Sequence of chain 1.A:
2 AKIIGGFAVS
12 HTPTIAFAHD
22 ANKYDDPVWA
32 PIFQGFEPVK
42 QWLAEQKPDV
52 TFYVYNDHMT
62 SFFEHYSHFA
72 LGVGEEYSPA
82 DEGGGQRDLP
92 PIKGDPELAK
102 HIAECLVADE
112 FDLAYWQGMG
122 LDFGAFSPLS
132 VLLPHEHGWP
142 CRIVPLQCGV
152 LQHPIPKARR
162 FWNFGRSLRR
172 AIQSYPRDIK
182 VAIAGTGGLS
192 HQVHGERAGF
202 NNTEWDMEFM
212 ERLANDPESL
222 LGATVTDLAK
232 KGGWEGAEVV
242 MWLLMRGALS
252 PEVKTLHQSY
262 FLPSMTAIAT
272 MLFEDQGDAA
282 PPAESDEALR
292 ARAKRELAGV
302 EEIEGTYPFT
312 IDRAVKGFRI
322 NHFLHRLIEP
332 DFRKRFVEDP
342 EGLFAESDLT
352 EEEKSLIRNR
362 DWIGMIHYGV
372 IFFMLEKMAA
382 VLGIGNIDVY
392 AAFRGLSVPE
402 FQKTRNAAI

Binding-site contacts:
Ligand atom CAJ contacts residue THR267 of chain 1.B at 3.6 Å.
Ligand atom OAE contacts residue PRO14 of chain 1.B at 4.0 Å.
Ligand atom CAF contacts residue PRO14 of chain 1.B at 3.6 Å (hydrophobic).
Ligand atom OAB contacts residue MET266 of chain 1.B at 3.6 Å.
Ligand atom CAH contacts residue ASN387 of chain 1.A at 3.8 Å.
Ligand atom OAC contacts residue PHE124 of chain 1.B at 3.6 Å.
Ligand atom OAD contacts residue HIS192 of chain 1.B at 3.4 Å.
Ligand atom CAF contacts residue GLU377 of chain 1.A at 3.1 Å.
Ligand atom CAK contacts residue THR13 of chain 1.B at 4.1 Å.
Ligand atom CAJ contacts residue VAL194 of chain 1.B at 4.0 Å (hydrophobic).
Ligand atom CAF contacts residue ASN387 of chain 1.A at 3.6 Å.
Ligand atom OAE contacts residue PHE374 of chain 1.A at 4.0 Å.
Ligand atom CAL contacts residue PRO14 of chain 1.B at 3.5 Å (hydrophobic).
Ligand atom OAB contacts residue THR15 of chain 1.B at 3.8 Å.
Ligand atom CAG contacts residue VAL194 of chain 1.B at 3.9 Å (hydrophobic).
Ligand atom CAG contacts residue PRO14 of chain 1.B at 4.1 Å (hydrophobic).
Ligand atom CAK contacts residue ASN387 of chain 1.A at 4.1 Å.
Ligand atom CAG contacts residue TYR391 of chain 1.A at 4.2 Å (hydrophobic).
Ligand atom CAF contacts residue TYR391 of chain 1.A at 3.6 Å (hydrophobic).
Ligand atom CAJ contacts residue THR13 of chain 1.B at 3.7 Å.
Ligand atom CAI contacts residue PRO14 of chain 1.B at 3.5 Å (hydrophobic).
Ligand atom CAG contacts residue THR13 of chain 1.B at 3.5 Å.
Ligand atom CAK contacts residue TYR391 of chain 1.A at 3.3 Å (hydrophobic).
Ligand atom OAC contacts residue PHE373 of chain 1.A at 4.0 Å.
Ligand atom CAK contacts residue VAL194 of chain 1.B at 4.2 Å (hydrophobic).
Ligand atom OAD contacts residue THR267 of chain 1.B at 2.8 Å (h-bond).
Ligand atom CAG contacts residue THR267 of chain 1.B at 3.5 Å.
Ligand atom OAC contacts residue PHE374 of chain 1.A at 3.7 Å.
Ligand atom OAE contacts residue PHE124 of chain 1.B at 4.0 Å.
Ligand atom CAK contacts residue PRO14 of chain 1.B at 4.1 Å (hydrophobic).
Ligand atom OAC contacts residue GLU377 of chain 1.A at 2.5 Å (salt-bridge).
Ligand atom CAJ contacts residue PRO14 of chain 1.B at 3.8 Å (hydrophobic).
Ligand atom OAD contacts residue THR13 of chain 1.B at 3.6 Å.
Ligand atom OAA contacts residue TYR391 of chain 1.A at 2.6 Å (h-bond).
Ligand atom CAH contacts residue THR15 of chain 1.B at 4.2 Å.
Ligand atom CAH contacts residue TYR391 of chain 1.A at 3.0 Å (hydrophobic).
Ligand atom OAB contacts residue TYR391 of chain 1.A at 3.8 Å.
Ligand atom OAC contacts residue PRO14 of chain 1.B at 3.9 Å.
Ligand atom OAA contacts residue ASN387 of chain 1.A at 2.8 Å (h-bond).
Ligand atom CAI contacts residue GLU377 of chain 1.A at 3.2 Å.

The small molecule below binds the protein below.
Small molecule (SMILES): O=C(O)c1cc(O)c(O)c(O)c1

Sequence of chain 1.B:
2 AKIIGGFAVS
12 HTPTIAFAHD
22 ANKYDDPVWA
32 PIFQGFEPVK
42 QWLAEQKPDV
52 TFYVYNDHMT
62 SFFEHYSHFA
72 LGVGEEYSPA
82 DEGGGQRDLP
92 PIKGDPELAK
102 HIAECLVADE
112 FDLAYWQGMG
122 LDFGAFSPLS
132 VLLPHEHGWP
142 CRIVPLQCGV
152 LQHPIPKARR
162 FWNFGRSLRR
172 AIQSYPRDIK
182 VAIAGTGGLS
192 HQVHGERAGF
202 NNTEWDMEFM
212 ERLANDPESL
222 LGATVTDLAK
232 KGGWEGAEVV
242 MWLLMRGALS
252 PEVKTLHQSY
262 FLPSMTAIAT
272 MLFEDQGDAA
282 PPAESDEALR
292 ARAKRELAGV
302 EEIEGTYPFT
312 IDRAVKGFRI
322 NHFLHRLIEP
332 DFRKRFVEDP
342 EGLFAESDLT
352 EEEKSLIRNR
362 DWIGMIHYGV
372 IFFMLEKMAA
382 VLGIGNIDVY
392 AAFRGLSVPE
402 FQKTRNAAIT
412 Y